Binding-site contacts:
Ligand atom C4 contacts residue ASN212 of chain 34.H at 4.2 Å.
Ligand atom C5 contacts residue ASN212 of chain 34.H at 3.7 Å.
Ligand atom C1 contacts residue ASN212 of chain 34.H at 1.4 Å.
Ligand atom C1 contacts residue ILE211 of chain 34.H at 4.3 Å (hydrophobic).
Ligand atom N2 contacts residue ASN212 of chain 34.H at 2.9 Å (h-bond).
Ligand atom C7 contacts residue ASN212 of chain 34.H at 4.0 Å.
Ligand atom C3 contacts residue ASN212 of chain 34.H at 3.8 Å.
Ligand atom N2 contacts residue ILE211 of chain 34.H at 4.5 Å.
Ligand atom C2 contacts residue ASN212 of chain 34.H at 2.5 Å.
Ligand atom O6 contacts residue ASN212 of chain 34.H at 4.3 Å.
Ligand atom O5 contacts residue ASN212 of chain 34.H at 2.4 Å (h-bond).

Sequence of chain 34.H:
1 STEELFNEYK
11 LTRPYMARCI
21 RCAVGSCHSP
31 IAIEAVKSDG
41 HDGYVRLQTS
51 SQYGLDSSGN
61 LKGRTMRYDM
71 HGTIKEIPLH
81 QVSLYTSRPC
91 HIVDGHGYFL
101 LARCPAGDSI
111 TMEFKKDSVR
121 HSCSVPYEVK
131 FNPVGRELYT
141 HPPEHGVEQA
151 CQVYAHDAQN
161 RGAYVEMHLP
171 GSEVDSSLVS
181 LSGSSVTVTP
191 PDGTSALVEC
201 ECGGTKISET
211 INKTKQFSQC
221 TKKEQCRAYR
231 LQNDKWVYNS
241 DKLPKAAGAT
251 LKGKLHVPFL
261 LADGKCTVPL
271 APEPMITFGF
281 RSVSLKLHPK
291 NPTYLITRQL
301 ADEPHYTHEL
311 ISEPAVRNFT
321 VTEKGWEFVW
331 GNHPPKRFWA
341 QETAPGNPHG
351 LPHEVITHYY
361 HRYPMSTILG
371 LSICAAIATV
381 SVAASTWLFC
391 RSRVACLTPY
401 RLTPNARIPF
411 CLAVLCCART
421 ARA

A protein and the small-molecule ligand that binds it are described below.
Small molecule (SMILES): CC(=O)N[C@@H]1[C@@H](O)[C@H](O)[C@@H](CO)O[C@H]1O